Binding-site contacts:
Ligand atom C03 contacts residue THR125 of chain 1.B at 3.6 Å.
Ligand atom C10 contacts residue LYS12 of chain 1.B at 3.5 Å.
Ligand atom C01 contacts residue ILE16 of chain 1.B at 4.0 Å (hydrophobic).
Ligand atom C07 contacts residue ILE16 of chain 1.B at 3.8 Å (hydrophobic).
Ligand atom O13 contacts residue THR125 of chain 1.B at 3.5 Å (h-bond).
Ligand atom C04 contacts residue LEU55 of chain 1.B at 3.9 Å (hydrophobic).
Ligand atom O12 contacts residue LYS12 of chain 1.B at 3.8 Å.
Ligand atom C08 contacts residue THR125 of chain 1.B at 4.0 Å.
Ligand atom O13 contacts residue SER51 of chain 1.B at 3.5 Å.
Ligand atom C04 contacts residue THR125 of chain 1.B at 3.7 Å.
Ligand atom O13 contacts residue ASN54 of chain 1.B at 3.6 Å (h-bond).
Ligand atom C10 contacts residue THR125 of chain 1.B at 4.0 Å.
Ligand atom C04 contacts residue ASN54 of chain 1.B at 4.2 Å.
Ligand atom C01 contacts residue LEU117 of chain 1.B at 3.3 Å (hydrophobic).
Ligand atom C03 contacts residue ILE16 of chain 1.B at 4.0 Å (hydrophobic).
Ligand atom C02 contacts residue ILE16 of chain 1.B at 3.8 Å (hydrophobic).
Ligand atom C05 contacts residue THR125 of chain 1.B at 3.5 Å.
Ligand atom C06 contacts residue THR125 of chain 1.B at 3.8 Å.
Ligand atom C07 contacts residue LYS121 of chain 1.B at 4.0 Å.
Ligand atom C03 contacts residue LEU55 of chain 1.B at 3.9 Å (hydrophobic).
Ligand atom O12 contacts residue SER51 of chain 1.B at 3.8 Å.
Ligand atom O12 contacts residue ASN54 of chain 1.B at 2.9 Å (h-bond).
Ligand atom C02 contacts residue THR125 of chain 1.B at 3.7 Å.
Ligand atom C04 contacts residue ILE16 of chain 1.B at 3.9 Å (hydrophobic).
Ligand atom C05 contacts residue ILE16 of chain 1.B at 3.8 Å (hydrophobic).
Ligand atom C03 contacts residue SER51 of chain 1.B at 4.3 Å.
Ligand atom C05 contacts residue SER51 of chain 1.B at 4.0 Å.
Ligand atom C07 contacts residue THR125 of chain 1.B at 3.8 Å.
Ligand atom C04 contacts residue SER51 of chain 1.B at 3.3 Å.
Ligand atom C08 contacts residue LYS12 of chain 1.B at 4.3 Å.
Ligand atom C11 contacts residue THR125 of chain 1.B at 3.7 Å.
Ligand atom C11 contacts residue SER51 of chain 1.B at 4.1 Å.
Ligand atom C05 contacts residue ASN54 of chain 1.B at 4.2 Å.
Ligand atom C11 contacts residue LYS12 of chain 1.B at 4.0 Å.
Ligand atom C11 contacts residue ASN54 of chain 1.B at 3.4 Å.
Ligand atom C02 contacts residue LYS121 of chain 1.B at 4.3 Å.
Ligand atom C01 contacts residue LYS121 of chain 1.B at 4.1 Å.
Ligand atom O12 contacts residue THR125 of chain 1.B at 4.2 Å.
Ligand atom C06 contacts residue ILE16 of chain 1.B at 3.9 Å (hydrophobic).
Ligand atom C01 contacts residue THR125 of chain 1.B at 4.4 Å.

The small molecule below binds the protein below.
Small molecule (SMILES): Cc1ccc2oc(=O)cc(O)c2c1

Sequence of chain 1.B:
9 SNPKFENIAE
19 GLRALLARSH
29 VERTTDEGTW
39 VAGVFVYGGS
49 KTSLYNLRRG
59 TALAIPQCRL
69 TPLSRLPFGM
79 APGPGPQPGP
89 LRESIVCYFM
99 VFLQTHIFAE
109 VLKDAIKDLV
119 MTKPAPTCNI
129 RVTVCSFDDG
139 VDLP